Binding-site contacts:
Ligand atom O6 contacts residue TRP88 of chain 1.A at 4.3 Å.
Ligand atom O5 contacts residue ASP152 of chain 1.A at 4.4 Å.
Ligand atom C2 contacts residue ASN130 of chain 1.A at 2.5 Å.
Ligand atom C5 contacts residue ASN130 of chain 1.A at 3.7 Å.
Ligand atom N2 contacts residue ASN130 of chain 1.A at 2.9 Å (h-bond).
Ligand atom C1 contacts residue ASN130 of chain 1.A at 1.4 Å.
Ligand atom C8 contacts residue ASN130 of chain 1.A at 4.5 Å.
Ligand atom C6 contacts residue ASP152 of chain 1.A at 3.7 Å.
Ligand atom C1 contacts residue TRP88 of chain 1.A at 4.0 Å (hydrophobic).
Ligand atom O7 contacts residue ASN130 of chain 1.A at 3.5 Å (h-bond).
Ligand atom O6 contacts residue ASP152 of chain 1.A at 2.8 Å (salt-bridge).
Ligand atom C5 contacts residue TRP88 of chain 1.A at 3.8 Å (hydrophobic).
Ligand atom C6 contacts residue TRP88 of chain 1.A at 4.0 Å (hydrophobic).
Ligand atom O5 contacts residue TRP88 of chain 1.A at 3.6 Å.
Ligand atom C4 contacts residue ASN130 of chain 1.A at 4.2 Å.
Ligand atom C7 contacts residue ASN130 of chain 1.A at 3.4 Å.
Ligand atom O5 contacts residue ASN130 of chain 1.A at 2.4 Å (h-bond).
Ligand atom C3 contacts residue ASN130 of chain 1.A at 3.8 Å.

Sequence of chain 1.A:
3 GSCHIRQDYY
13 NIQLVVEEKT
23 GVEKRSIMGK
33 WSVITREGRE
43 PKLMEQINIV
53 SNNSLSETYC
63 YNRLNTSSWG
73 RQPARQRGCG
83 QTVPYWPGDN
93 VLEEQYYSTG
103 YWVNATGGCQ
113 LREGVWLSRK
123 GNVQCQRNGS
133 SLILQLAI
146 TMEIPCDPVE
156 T

This protein binds this small molecule.
Small molecule (SMILES): CC(=O)N[C@@H]1[C@@H](O)[C@H](O)[C@@H](CO)O[C@H]1O